Sequence of chain 1.A:
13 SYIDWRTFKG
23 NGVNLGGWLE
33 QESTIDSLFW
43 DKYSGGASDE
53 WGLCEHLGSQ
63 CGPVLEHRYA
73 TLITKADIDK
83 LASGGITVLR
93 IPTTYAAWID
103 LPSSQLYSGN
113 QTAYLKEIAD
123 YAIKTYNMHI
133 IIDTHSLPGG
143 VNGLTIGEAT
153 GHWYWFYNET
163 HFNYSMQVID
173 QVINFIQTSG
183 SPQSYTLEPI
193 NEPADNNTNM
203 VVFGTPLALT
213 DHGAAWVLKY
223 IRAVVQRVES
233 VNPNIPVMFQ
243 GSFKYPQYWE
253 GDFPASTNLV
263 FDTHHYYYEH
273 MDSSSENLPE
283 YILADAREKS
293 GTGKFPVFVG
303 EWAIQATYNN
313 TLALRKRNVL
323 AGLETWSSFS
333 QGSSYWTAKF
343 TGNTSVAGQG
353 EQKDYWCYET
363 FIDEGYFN

This small molecule binds to this protein.
Small molecule (SMILES): CC(=O)N[C@@H]1[C@@H](O)[C@H](O)[C@@H](CO)O[C@H]1O

Binding-site contacts:
Ligand atom C2 contacts residue ASN345 of chain 1.A at 2.5 Å.
Ligand atom C1 contacts residue ASN345 of chain 1.A at 1.5 Å.
Ligand atom C6 contacts residue SER39 of chain 1.A at 4.1 Å.
Ligand atom C1 contacts residue SER39 of chain 1.A at 4.2 Å.
Ligand atom C6 contacts residue LEU40 of chain 1.A at 3.6 Å (hydrophobic).
Ligand atom C5 contacts residue SER39 of chain 1.A at 4.3 Å.
Ligand atom C4 contacts residue ASN345 of chain 1.A at 4.2 Å.
Ligand atom C5 contacts residue ASP43 of chain 1.A at 3.7 Å.
Ligand atom C5 contacts residue ASN345 of chain 1.A at 3.6 Å.
Ligand atom O7 contacts residue GLU353 of chain 1.A at 3.5 Å (salt-bridge).
Ligand atom C3 contacts residue ASN345 of chain 1.A at 3.8 Å.
Ligand atom C8 contacts residue ASN345 of chain 1.A at 3.4 Å.
Ligand atom C8 contacts residue GLU353 of chain 1.A at 3.9 Å.
Ligand atom C7 contacts residue GLU353 of chain 1.A at 4.1 Å.
Ligand atom N2 contacts residue ASN345 of chain 1.A at 3.0 Å (h-bond).
Ligand atom O5 contacts residue SER39 of chain 1.A at 3.9 Å.
Ligand atom O4 contacts residue ASP43 of chain 1.A at 4.2 Å.
Ligand atom C7 contacts residue ASN345 of chain 1.A at 3.2 Å.
Ligand atom O7 contacts residue ASN345 of chain 1.A at 4.0 Å.
Ligand atom O6 contacts residue LEU40 of chain 1.A at 3.8 Å.
Ligand atom O5 contacts residue ASN345 of chain 1.A at 2.3 Å (h-bond).
Ligand atom C6 contacts residue ASP43 of chain 1.A at 3.8 Å.